Sequence of chain 1.A:
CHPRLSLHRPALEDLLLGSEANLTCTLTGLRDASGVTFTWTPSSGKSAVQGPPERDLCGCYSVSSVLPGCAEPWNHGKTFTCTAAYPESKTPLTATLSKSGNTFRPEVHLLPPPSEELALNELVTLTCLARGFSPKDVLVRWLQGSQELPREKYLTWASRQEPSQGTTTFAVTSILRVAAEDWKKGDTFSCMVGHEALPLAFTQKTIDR

This protein binds this small molecule.
Small molecule (SMILES): CC(=O)N[C@H]1[C@H](O[C@H]2[C@H](O)[C@@H](NC(C)=O)CO[C@@H]2CO[C@H]2O[C@@H](C)[C@@H](O)[C@@H](O)[C@@H]2O)O[C@H](CO)[C@@H](O[C@@H]2O[C@H](CO[C@@H]3O[C@H](CO)[C@@H](O)[C@H](O)[C@@H]3O[C@@H]3O[C@H](CO)[C@@H](O[C@@H]4O[C@H](CO)[C@H](O)[C@H](O[C@]5(C(=O)O)C[C@H](O)[C@@H](NC(C)=O)[C@H]([C@H](O)[C@H](O)CO)O5)[C@H]4O)[C@H](O)[C@H]3NC(C)=O)[C@@H](O)[C@H](O)[C@@H]2O)[C@@H]1O

Binding-site contacts:
Ligand atom O6 contacts residue ASP15 of chain 1.A at 2.8 Å (salt-bridge).
Ligand atom C2 contacts residue ARG152 of chain 1.A at 3.5 Å.
Ligand atom O5 contacts residue GLU14 of chain 1.A at 3.7 Å.
Ligand atom C3 contacts residue ASP15 of chain 1.A at 3.6 Å.
Ligand atom O6 contacts residue ARG152 of chain 1.A at 2.9 Å (salt-bridge).
Ligand atom O6 contacts residue ALA12 of chain 1.A at 3.5 Å.
Ligand atom O6 contacts residue GLU149 of chain 1.A at 3.3 Å (salt-bridge).
Ligand atom C7 contacts residue ASN23 of chain 1.A at 3.1 Å.
Ligand atom C8 contacts residue TYR155 of chain 1.A at 3.1 Å (hydrophobic).
Ligand atom N2 contacts residue ARG142 of chain 1.A at 2.6 Å (salt-bridge).
Ligand atom C8 contacts residue ASP15 of chain 1.A at 2.8 Å.
Ligand atom C1 contacts residue ASN23 of chain 1.A at 2.7 Å.
Ligand atom C6 contacts residue LEU150 of chain 1.A at 3.3 Å (hydrophobic).
Ligand atom N2 contacts residue ASN23 of chain 1.A at 2.9 Å.
Ligand atom N2 contacts residue ASP15 of chain 1.A at 3.3 Å (salt-bridge).
Ligand atom O3 contacts residue ASP15 of chain 1.A at 3.7 Å.
Ligand atom C5 contacts residue ARG152 of chain 1.A at 3.4 Å.
Ligand atom C2 contacts residue ARG142 of chain 1.A at 3.6 Å.
Ligand atom C7 contacts residue ASP15 of chain 1.A at 3.6 Å.
Ligand atom C4 contacts residue LEU140 of chain 1.A at 3.8 Å (hydrophobic).
Ligand atom O7 contacts residue ASN23 of chain 1.A at 2.8 Å.
Ligand atom O6 contacts residue GLU14 of chain 1.A at 2.9 Å.
Ligand atom O6 contacts residue PRO151 of chain 1.A at 3.5 Å.
Ligand atom C5 contacts residue PRO151 of chain 1.A at 3.8 Å (hydrophobic).
Ligand atom C2 contacts residue ASN23 of chain 1.A at 2.8 Å.
Ligand atom C6 contacts residue PRO151 of chain 1.A at 3.2 Å (hydrophobic).
Ligand atom O3 contacts residue ARG152 of chain 1.A at 2.6 Å.
Ligand atom C3 contacts residue ARG152 of chain 1.A at 3.4 Å.
Ligand atom O5 contacts residue ASN23 of chain 1.A at 3.2 Å (h-bond).
Ligand atom C7 contacts residue ARG142 of chain 1.A at 3.5 Å.
Ligand atom O3 contacts residue ARG142 of chain 1.A at 2.7 Å (salt-bridge).
Ligand atom O6 contacts residue LEU150 of chain 1.A at 2.8 Å (h-bond).
Ligand atom C3 contacts residue ARG142 of chain 1.A at 3.7 Å.
Ligand atom C6 contacts residue GLU14 of chain 1.A at 3.1 Å.
Ligand atom C6 contacts residue LEU140 of chain 1.A at 3.6 Å (hydrophobic).
Ligand atom C1 contacts residue GLU21 of chain 1.A at 2.9 Å.
Ligand atom N2 contacts residue GLU21 of chain 1.A at 3.8 Å.
Ligand atom C6 contacts residue ARG152 of chain 1.A at 3.4 Å.
Ligand atom C4 contacts residue ARG152 of chain 1.A at 3.8 Å.
Ligand atom C8 contacts residue ARG152 of chain 1.A at 3.2 Å.